The small molecule below binds the protein below.
Small molecule (SMILES): CC(=O)N[C@@H]1[C@@H](O)[C@H](O)[C@@H](CO)O[C@H]1O

Sequence of chain 1.I:
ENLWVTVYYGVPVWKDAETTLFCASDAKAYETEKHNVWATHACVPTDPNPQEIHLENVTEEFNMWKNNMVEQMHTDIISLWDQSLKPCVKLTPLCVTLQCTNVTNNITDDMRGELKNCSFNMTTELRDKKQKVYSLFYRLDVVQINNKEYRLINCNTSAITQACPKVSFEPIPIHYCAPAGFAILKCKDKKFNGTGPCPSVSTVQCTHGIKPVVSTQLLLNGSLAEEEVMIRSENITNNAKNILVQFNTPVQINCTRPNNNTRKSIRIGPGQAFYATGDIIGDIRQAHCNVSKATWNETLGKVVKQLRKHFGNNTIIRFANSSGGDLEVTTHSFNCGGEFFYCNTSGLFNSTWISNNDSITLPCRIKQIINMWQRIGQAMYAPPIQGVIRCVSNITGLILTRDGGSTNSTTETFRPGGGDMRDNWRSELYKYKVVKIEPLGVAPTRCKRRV

Binding-site contacts:
Ligand atom C8 contacts residue GLU57 of chain 1.I at 3.5 Å.
Ligand atom C7 contacts residue SER17 of chain 1.J at 3.9 Å.
Ligand atom C8 contacts residue GLY16 of chain 1.J at 4.0 Å.
Ligand atom C7 contacts residue GLU57 of chain 1.I at 4.4 Å.
Ligand atom C5 contacts residue ASN58 of chain 1.I at 3.6 Å.
Ligand atom O7 contacts residue SER17 of chain 1.J at 4.0 Å.
Ligand atom C1 contacts residue ASN58 of chain 1.I at 1.4 Å.
Ligand atom C2 contacts residue ASN58 of chain 1.I at 2.5 Å.
Ligand atom C7 contacts residue ASN58 of chain 1.I at 3.9 Å.
Ligand atom O5 contacts residue ASN58 of chain 1.I at 2.3 Å (h-bond).
Ligand atom C8 contacts residue SER17 of chain 1.J at 3.1 Å.
Ligand atom C8 contacts residue ASN58 of chain 1.I at 4.0 Å.
Ligand atom N2 contacts residue GLY16 of chain 1.J at 4.3 Å.
Ligand atom C7 contacts residue GLY16 of chain 1.J at 4.5 Å.
Ligand atom N2 contacts residue ASN58 of chain 1.I at 2.8 Å.
Ligand atom N2 contacts residue GLU57 of chain 1.I at 4.2 Å.
Ligand atom C3 contacts residue ASN58 of chain 1.I at 3.8 Å.
Ligand atom C4 contacts residue ASN58 of chain 1.I at 4.2 Å.

Sequence of chain 1.J:
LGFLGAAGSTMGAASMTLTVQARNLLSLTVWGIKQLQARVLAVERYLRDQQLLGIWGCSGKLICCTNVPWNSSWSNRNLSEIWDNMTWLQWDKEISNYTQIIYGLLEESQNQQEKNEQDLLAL